Sequence of chain 1.D:
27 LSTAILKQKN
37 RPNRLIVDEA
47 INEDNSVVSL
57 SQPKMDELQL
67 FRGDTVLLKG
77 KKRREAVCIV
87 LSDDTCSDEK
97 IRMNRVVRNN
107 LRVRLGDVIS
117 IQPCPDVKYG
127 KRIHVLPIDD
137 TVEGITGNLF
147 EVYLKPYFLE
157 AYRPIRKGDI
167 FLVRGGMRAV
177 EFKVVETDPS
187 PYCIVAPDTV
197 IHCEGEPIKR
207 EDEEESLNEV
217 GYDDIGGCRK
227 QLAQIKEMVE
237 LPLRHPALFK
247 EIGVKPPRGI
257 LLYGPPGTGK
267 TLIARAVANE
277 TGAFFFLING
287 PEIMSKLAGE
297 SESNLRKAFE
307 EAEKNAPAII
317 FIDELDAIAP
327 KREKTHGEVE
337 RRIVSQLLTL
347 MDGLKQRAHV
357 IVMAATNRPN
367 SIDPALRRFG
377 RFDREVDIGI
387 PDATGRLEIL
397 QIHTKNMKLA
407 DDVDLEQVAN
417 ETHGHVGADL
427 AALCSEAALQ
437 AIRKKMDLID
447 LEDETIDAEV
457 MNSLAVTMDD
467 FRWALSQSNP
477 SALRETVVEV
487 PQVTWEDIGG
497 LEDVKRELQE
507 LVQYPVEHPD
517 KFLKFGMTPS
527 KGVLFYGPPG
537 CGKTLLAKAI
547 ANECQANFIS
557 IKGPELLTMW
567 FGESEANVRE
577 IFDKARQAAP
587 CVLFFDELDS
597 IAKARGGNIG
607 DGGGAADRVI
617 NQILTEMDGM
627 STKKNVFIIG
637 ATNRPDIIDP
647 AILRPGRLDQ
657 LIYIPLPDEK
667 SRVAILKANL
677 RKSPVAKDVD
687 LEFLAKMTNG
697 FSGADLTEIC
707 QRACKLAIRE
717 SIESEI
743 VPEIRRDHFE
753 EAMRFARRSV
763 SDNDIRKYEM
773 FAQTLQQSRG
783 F

Sequence of chain 1.E:
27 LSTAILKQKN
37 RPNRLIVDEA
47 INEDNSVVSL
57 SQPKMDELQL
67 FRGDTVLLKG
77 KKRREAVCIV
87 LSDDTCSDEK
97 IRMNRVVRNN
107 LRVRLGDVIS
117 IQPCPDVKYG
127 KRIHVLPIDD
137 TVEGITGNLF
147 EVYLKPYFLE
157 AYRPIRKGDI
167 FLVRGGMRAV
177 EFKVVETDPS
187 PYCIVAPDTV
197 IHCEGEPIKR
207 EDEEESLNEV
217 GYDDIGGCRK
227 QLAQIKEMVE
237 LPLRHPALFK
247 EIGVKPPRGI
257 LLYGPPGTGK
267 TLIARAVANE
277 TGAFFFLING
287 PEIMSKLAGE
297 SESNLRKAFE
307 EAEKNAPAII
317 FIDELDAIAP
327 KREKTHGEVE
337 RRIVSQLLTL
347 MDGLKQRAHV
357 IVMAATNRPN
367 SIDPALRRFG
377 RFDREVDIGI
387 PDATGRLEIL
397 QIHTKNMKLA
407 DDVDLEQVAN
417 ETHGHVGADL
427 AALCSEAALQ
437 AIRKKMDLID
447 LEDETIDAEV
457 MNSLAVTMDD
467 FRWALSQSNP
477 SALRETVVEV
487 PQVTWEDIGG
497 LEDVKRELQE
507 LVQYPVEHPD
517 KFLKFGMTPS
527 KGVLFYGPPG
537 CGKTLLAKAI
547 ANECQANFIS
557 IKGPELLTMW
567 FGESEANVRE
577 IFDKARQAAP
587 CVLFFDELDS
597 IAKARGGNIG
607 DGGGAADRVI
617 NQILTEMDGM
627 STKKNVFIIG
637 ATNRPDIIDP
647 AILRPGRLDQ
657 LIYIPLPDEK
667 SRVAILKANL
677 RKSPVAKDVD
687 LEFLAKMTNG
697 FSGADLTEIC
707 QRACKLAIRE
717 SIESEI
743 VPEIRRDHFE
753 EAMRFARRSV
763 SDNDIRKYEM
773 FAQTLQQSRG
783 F

Binding-site contacts:
Ligand atom O3A contacts residue MG1 of chain 1.Y at 3.2 Å.
Ligand atom C8 contacts residue LEU268 of chain 1.E at 3.3 Å (hydrophobic).
Ligand atom O2B contacts residue LYS266 of chain 1.E at 2.9 Å (salt-bridge).
Ligand atom O2B contacts residue THR267 of chain 1.E at 3.8 Å.
Ligand atom N9 contacts residue LEU268 of chain 1.E at 3.3 Å.
Ligand atom O2G contacts residue PRO262 of chain 1.E at 3.8 Å.
Ligand atom O2A contacts residue GLY263 of chain 1.E at 3.2 Å.
Ligand atom O2A contacts residue THR264 of chain 1.E at 3.5 Å (h-bond).
Ligand atom O3B contacts residue MG1 of chain 1.Y at 3.1 Å.
Ligand atom O1A contacts residue GLY265 of chain 1.E at 3.4 Å.
Ligand atom O3B contacts residue LYS266 of chain 1.E at 3.3 Å (salt-bridge).
Ligand atom O3B contacts residue GLY263 of chain 1.E at 3.7 Å.
Ligand atom S1G contacts residue ASN363 of chain 1.E at 3.6 Å.
Ligand atom O1A contacts residue LYS266 of chain 1.E at 3.6 Å (salt-bridge).
Ligand atom N3 contacts residue HIS399 of chain 1.E at 3.7 Å.
Ligand atom PG contacts residue MG1 of chain 1.Y at 3.5 Å.
Ligand atom C1' contacts residue GLY423 of chain 1.E at 3.7 Å.
Ligand atom N7 contacts residue LEU268 of chain 1.E at 3.3 Å.
Ligand atom N9 contacts residue GLY423 of chain 1.E at 3.7 Å.
Ligand atom C2 contacts residue ILE398 of chain 1.E at 3.5 Å (hydrophobic).
Ligand atom N1 contacts residue ASP220 of chain 1.E at 3.5 Å (salt-bridge).
Ligand atom N6 contacts residue GLY222 of chain 1.E at 3.4 Å (h-bond).
Ligand atom O1B contacts residue THR267 of chain 1.E at 2.9 Å (h-bond).
Ligand atom PB contacts residue MG1 of chain 1.Y at 2.3 Å.
Ligand atom O2B contacts residue MG1 of chain 1.Y at 3.4 Å.
Ligand atom O4' contacts residue ALA424 of chain 1.E at 3.5 Å.
Ligand atom O4' contacts residue GLY423 of chain 1.E at 3.5 Å (h-bond).
Ligand atom N7 contacts residue THR264 of chain 1.E at 3.2 Å (h-bond).
Ligand atom N7 contacts residue GLY265 of chain 1.E at 3.6 Å.
Ligand atom O1B contacts residue MG1 of chain 1.Y at 0.9 Å.
Ligand atom C4 contacts residue LEU268 of chain 1.E at 3.3 Å (hydrophobic).
Ligand atom C2' contacts residue LEU268 of chain 1.E at 3.8 Å (hydrophobic).
Ligand atom O1A contacts residue THR267 of chain 1.E at 3.2 Å (h-bond).
Ligand atom O3G contacts residue MG1 of chain 1.Y at 3.1 Å.
Ligand atom PB contacts residue LYS266 of chain 1.E at 3.7 Å.
Ligand atom O2G contacts residue GLY263 of chain 1.E at 3.8 Å.
Ligand atom C8 contacts residue GLY265 of chain 1.E at 3.7 Å.
Ligand atom C5 contacts residue LEU268 of chain 1.E at 3.2 Å (hydrophobic).
Ligand atom O2A contacts residue GLY265 of chain 1.E at 2.8 Å (h-bond).
Ligand atom C2 contacts residue ASP220 of chain 1.E at 3.8 Å.

The small molecule below binds the protein below.
Small molecule (SMILES): Nc1ncnc2c1ncn2[C@@H]1O[C@H](COP(=O)(O)OP(=O)(O)OP(O)(O)=S)[C@@H](O)[C@H]1O